Sequence of chain 1.G:
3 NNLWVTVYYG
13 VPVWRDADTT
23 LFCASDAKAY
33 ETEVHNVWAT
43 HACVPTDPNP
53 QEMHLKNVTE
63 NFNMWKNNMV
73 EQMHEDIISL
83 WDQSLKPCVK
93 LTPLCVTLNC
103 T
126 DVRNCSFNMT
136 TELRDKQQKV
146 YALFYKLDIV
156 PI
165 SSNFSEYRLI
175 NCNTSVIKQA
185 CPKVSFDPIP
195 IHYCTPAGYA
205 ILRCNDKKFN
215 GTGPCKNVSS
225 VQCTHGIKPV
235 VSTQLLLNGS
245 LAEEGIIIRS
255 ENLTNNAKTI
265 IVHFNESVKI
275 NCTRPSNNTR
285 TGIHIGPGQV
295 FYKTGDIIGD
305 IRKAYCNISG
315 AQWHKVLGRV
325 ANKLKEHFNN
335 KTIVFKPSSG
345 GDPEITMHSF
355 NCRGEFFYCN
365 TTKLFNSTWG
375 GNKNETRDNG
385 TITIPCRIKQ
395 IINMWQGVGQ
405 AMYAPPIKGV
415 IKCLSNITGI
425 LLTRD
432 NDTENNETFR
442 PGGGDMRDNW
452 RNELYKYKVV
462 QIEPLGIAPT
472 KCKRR

A small-molecule ligand and the protein it binds are described below.
Small molecule (SMILES): CC(=O)N[C@H]1[C@H](O[C@H]2[C@H](O)[C@@H](NC(C)=O)CO[C@@H]2CO)O[C@H](CO)[C@@H](O[C@@H]2O[C@H](CO[C@H]3O[C@H](CO)[C@@H](O)[C@H](O)[C@@H]3O)[C@@H](O)[C@H](O[C@H]3O[C@H](CO)[C@@H](O)[C@H](O)[C@@H]3O[C@H]3O[C@H](CO)[C@@H](O)[C@H](O)[C@@H]3O)[C@@H]2O)[C@@H]1O

Binding-site contacts:
Ligand atom O3 contacts residue VAL36 of chain 1.G at 3.1 Å.
Ligand atom C8 contacts residue ASN355 of chain 1.G at 3.4 Å.
Ligand atom O3 contacts residue CYS417 of chain 1.G at 3.5 Å.
Ligand atom O6 contacts residue ARG357 of chain 1.G at 3.8 Å.
Ligand atom C5 contacts residue ASN242 of chain 1.G at 3.6 Å.
Ligand atom O7 contacts residue LEU418 of chain 1.G at 3.2 Å (h-bond).
Ligand atom O4 contacts residue VAL36 of chain 1.G at 3.5 Å.
Ligand atom N2 contacts residue SER419 of chain 1.G at 3.4 Å (h-bond).
Ligand atom O3 contacts residue LYS187 of chain 1.G at 3.7 Å.
Ligand atom N2 contacts residue ASN242 of chain 1.G at 2.9 Å (h-bond).
Ligand atom C7 contacts residue SER419 of chain 1.G at 4.1 Å.
Ligand atom C8 contacts residue LEU241 of chain 1.G at 3.5 Å (hydrophobic).
Ligand atom C4 contacts residue LEU418 of chain 1.G at 3.6 Å (hydrophobic).
Ligand atom C7 contacts residue ASN242 of chain 1.G at 4.0 Å.
Ligand atom O4 contacts residue ARG357 of chain 1.G at 3.4 Å (salt-bridge).
Ligand atom C3 contacts residue ASN242 of chain 1.G at 3.8 Å.
Ligand atom O3 contacts residue SER189 of chain 1.G at 3.6 Å.
Ligand atom C4 contacts residue VAL36 of chain 1.G at 3.5 Å (hydrophobic).
Ligand atom O5 contacts residue NAG1 of chain 1.AB at 3.8 Å.
Ligand atom C1 contacts residue LEU418 of chain 1.G at 3.7 Å (hydrophobic).
Ligand atom O7 contacts residue CYS417 of chain 1.G at 3.8 Å.
Ligand atom C2 contacts residue ASN242 of chain 1.G at 2.5 Å.
Ligand atom O5 contacts residue ASN242 of chain 1.G at 2.3 Å (h-bond).
Ligand atom O4 contacts residue LEU418 of chain 1.G at 3.7 Å.
Ligand atom C6 contacts residue NAG1 of chain 1.AB at 3.9 Å.
Ligand atom O5 contacts residue LEU418 of chain 1.G at 3.9 Å.
Ligand atom C6 contacts residue GLU33 of chain 1.G at 3.9 Å.
Ligand atom C1 contacts residue ASN242 of chain 1.G at 1.4 Å.
Ligand atom C4 contacts residue ARG357 of chain 1.G at 4.0 Å.
Ligand atom C5 contacts residue LEU418 of chain 1.G at 3.2 Å (hydrophobic).
Ligand atom C3 contacts residue LEU418 of chain 1.G at 3.5 Å (hydrophobic).
Ligand atom C5 contacts residue ARG357 of chain 1.G at 4.0 Å.
Ligand atom C8 contacts residue LEU418 of chain 1.G at 3.7 Å (hydrophobic).
Ligand atom O3 contacts residue CYS356 of chain 1.G at 4.0 Å.
Ligand atom C7 contacts residue ASN355 of chain 1.G at 4.0 Å.
Ligand atom C7 contacts residue LEU418 of chain 1.G at 4.1 Å (hydrophobic).
Ligand atom O7 contacts residue ASN355 of chain 1.G at 4.0 Å.
Ligand atom C6 contacts residue ASP191 of chain 1.G at 3.7 Å.
Ligand atom C8 contacts residue SER419 of chain 1.G at 3.9 Å.
Ligand atom C3 contacts residue VAL36 of chain 1.G at 4.0 Å (hydrophobic).